Binding-site contacts:
Ligand atom O contacts residue ALA49 of chain 1.K at 3.3 Å (h-bond).
Ligand atom CB contacts residue GLY47 of chain 1.K at 3.6 Å.
Ligand atom CH3 contacts residue ASP126 of chain 1.L at 3.4 Å.
Ligand atom O contacts residue ALA46 of chain 1.K at 3.8 Å.
Ligand atom CB contacts residue GLY47 of chain 1.K at 3.8 Å.
Ligand atom C3 contacts residue THR21 of chain 1.K at 3.9 Å.
Ligand atom CA contacts residue THR1 of chain 1.K at 2.3 Å.
Ligand atom C contacts residue ASP126 of chain 1.L at 3.9 Å.
Ligand atom CD1 contacts residue ASP126 of chain 1.L at 3.8 Å.
Ligand atom C2 contacts residue TYR170 of chain 1.K at 3.8 Å (hydrophobic).
Ligand atom OD1 contacts residue LYS33 of chain 1.K at 3.9 Å.
Ligand atom O contacts residue THR1 of chain 1.K at 2.2 Å (h-bond).
Ligand atom C contacts residue THR21 of chain 1.K at 3.7 Å.
Ligand atom C3 contacts residue TYR170 of chain 1.K at 3.3 Å (hydrophobic).
Ligand atom CD2 contacts residue ALA27 of chain 1.K at 3.1 Å (hydrophobic).
Ligand atom O contacts residue THR21 of chain 1.K at 3.3 Å (h-bond).
Ligand atom O contacts residue THR1 of chain 1.K at 3.4 Å (h-bond).
Ligand atom C3 contacts residue THR1 of chain 1.K at 2.5 Å.
Ligand atom N contacts residue ASP126 of chain 1.L at 3.3 Å (salt-bridge).
Ligand atom O contacts residue MES1 of chain 1.NA at 3.2 Å (h-bond).
Ligand atom O contacts residue ALA20 of chain 1.K at 3.3 Å.
Ligand atom CG contacts residue LYS33 of chain 1.K at 3.8 Å.
Ligand atom O contacts residue THR21 of chain 1.K at 3.1 Å (h-bond).
Ligand atom OD1 contacts residue ARG19 of chain 1.K at 3.8 Å.
Ligand atom C3 contacts residue ARG19 of chain 1.K at 3.3 Å.
Ligand atom C1 contacts residue THR1 of chain 1.K at 2.5 Å.
Ligand atom O contacts residue GLY47 of chain 1.K at 3.0 Å (h-bond).
Ligand atom C contacts residue LYS33 of chain 1.K at 3.7 Å.
Ligand atom CB contacts residue THR1 of chain 1.K at 2.7 Å.
Ligand atom C1 contacts residue MES1 of chain 1.NA at 3.4 Å.
Ligand atom C contacts residue THR1 of chain 1.K at 1.4 Å.
Ligand atom N contacts residue THR1 of chain 1.K at 3.6 Å.
Ligand atom CA contacts residue GLY47 of chain 1.K at 3.3 Å.
Ligand atom CA contacts residue LYS33 of chain 1.K at 3.8 Å.
Ligand atom C contacts residue GLY47 of chain 1.K at 3.5 Å.
Ligand atom C2 contacts residue THR1 of chain 1.K at 1.5 Å.
Ligand atom CA contacts residue GLY47 of chain 1.K at 3.8 Å.
Ligand atom N contacts residue GLY47 of chain 1.K at 2.8 Å (h-bond).
Ligand atom N contacts residue THR21 of chain 1.K at 3.0 Å (h-bond).
Ligand atom CA contacts residue THR21 of chain 1.K at 3.5 Å.

The protein below binds the small molecule below.
Small molecule (SMILES): CC(=O)N[C@@H](CC(C)C)C(=O)N[C@@H](C)C(=O)N[C@@H](CC(=O)O)[C@@H](O)[C@H](C)CO

Sequence of chain 1.K:
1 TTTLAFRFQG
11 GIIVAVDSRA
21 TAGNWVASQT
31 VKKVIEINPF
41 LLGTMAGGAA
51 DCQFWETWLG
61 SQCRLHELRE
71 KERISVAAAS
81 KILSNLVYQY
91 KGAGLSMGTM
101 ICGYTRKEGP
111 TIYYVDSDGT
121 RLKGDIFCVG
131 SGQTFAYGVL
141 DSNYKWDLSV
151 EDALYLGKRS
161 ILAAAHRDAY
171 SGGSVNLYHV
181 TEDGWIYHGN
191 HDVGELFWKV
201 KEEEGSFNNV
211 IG

Sequence of chain 1.L:
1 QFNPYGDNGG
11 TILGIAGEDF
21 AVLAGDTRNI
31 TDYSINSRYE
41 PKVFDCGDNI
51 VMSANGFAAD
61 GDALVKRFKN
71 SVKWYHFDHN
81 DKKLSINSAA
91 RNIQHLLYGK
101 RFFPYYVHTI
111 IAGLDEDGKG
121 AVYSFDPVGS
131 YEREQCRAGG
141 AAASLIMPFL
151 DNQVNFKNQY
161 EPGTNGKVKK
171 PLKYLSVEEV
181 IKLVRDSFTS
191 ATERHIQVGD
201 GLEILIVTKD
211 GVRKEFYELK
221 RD